A protein and the small-molecule ligand that binds it are described below.
Small molecule (SMILES): C[C@@H](O)[C@@H](C)O

Binding-site contacts:
Ligand atom C2 contacts residue GLY173 of chain 1.A at 4.3 Å.
Ligand atom C2 contacts residue PRO271 of chain 1.A at 3.8 Å (hydrophobic).
Ligand atom O6 contacts residue ASP177 of chain 1.A at 4.3 Å.
Ligand atom O6 contacts residue ARG174 of chain 1.A at 4.2 Å.
Ligand atom C3 contacts residue ARG174 of chain 1.A at 4.4 Å.
Ligand atom O5 contacts residue ARG174 of chain 1.A at 3.6 Å.
Ligand atom C1 contacts residue PRO271 of chain 1.A at 4.3 Å (hydrophobic).
Ligand atom O6 contacts residue GLY173 of chain 1.A at 3.8 Å.
Ligand atom O5 contacts residue ALA170 of chain 1.A at 3.9 Å.
Ligand atom C4 contacts residue PRO271 of chain 1.A at 4.1 Å (hydrophobic).
Ligand atom O6 contacts residue PRO271 of chain 1.A at 3.2 Å (h-bond).
Ligand atom C3 contacts residue LYS270 of chain 1.A at 4.5 Å.
Ligand atom O6 contacts residue TYR263 of chain 1.A at 4.0 Å.
Ligand atom C3 contacts residue PRO271 of chain 1.A at 4.1 Å (hydrophobic).
Ligand atom C4 contacts residue LYS270 of chain 1.A at 3.8 Å.
Ligand atom C3 contacts residue GLY173 of chain 1.A at 3.7 Å.
Ligand atom C2 contacts residue LYS270 of chain 1.A at 4.1 Å.
Ligand atom C1 contacts residue LYS270 of chain 1.A at 3.3 Å.
Ligand atom O5 contacts residue PRO271 of chain 1.A at 4.4 Å.
Ligand atom O5 contacts residue GLY173 of chain 1.A at 3.6 Å.

Sequence of chain 1.A:
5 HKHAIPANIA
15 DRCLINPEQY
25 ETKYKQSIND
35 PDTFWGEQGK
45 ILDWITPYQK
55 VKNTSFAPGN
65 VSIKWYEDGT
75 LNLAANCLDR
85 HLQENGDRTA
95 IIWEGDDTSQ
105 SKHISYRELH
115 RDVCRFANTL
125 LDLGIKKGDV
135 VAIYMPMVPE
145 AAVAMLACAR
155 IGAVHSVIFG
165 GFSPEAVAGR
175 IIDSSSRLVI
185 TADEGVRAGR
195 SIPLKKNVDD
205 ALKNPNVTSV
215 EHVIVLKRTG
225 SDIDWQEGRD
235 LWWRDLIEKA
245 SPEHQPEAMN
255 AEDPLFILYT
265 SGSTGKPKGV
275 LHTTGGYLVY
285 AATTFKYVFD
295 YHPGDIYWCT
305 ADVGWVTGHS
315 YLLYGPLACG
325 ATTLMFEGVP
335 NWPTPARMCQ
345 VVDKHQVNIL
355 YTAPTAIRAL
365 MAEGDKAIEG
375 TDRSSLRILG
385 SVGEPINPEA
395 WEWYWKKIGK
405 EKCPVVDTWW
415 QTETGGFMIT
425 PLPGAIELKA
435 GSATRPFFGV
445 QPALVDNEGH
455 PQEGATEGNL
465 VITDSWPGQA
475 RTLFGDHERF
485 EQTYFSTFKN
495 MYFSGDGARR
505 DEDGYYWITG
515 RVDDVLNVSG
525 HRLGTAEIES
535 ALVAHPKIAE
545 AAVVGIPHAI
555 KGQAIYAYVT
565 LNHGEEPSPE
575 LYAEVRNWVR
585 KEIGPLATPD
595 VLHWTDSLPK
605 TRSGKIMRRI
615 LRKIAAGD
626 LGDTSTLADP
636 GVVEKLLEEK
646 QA